Binding-site contacts:
Ligand atom O1A contacts residue SER18 of chain 1.B at 3.4 Å (h-bond).
Ligand atom O6 contacts residue ALA147 of chain 1.B at 2.8 Å (h-bond).
Ligand atom O2B contacts residue MG1 of chain 1.G at 2.1 Å.
Ligand atom PG contacts residue ASP13 of chain 1.B at 3.5 Å.
Ligand atom O2B contacts residue LYS17 of chain 1.B at 3.5 Å (salt-bridge).
Ligand atom C3B contacts residue MG1 of chain 1.G at 3.5 Å.
Ligand atom O1G contacts residue MG1 of chain 1.G at 1.9 Å.
Ligand atom C8 contacts residue ALA19 of chain 1.B at 3.6 Å (hydrophobic).
Ligand atom C3B contacts residue GLY14 of chain 1.B at 3.3 Å.
Ligand atom PG contacts residue MG1 of chain 1.G at 3.2 Å.
Ligand atom O3G contacts residue LYS17 of chain 1.B at 2.7 Å (salt-bridge).
Ligand atom O1B contacts residue GLY16 of chain 1.B at 3.2 Å (h-bond).
Ligand atom C8 contacts residue GLY16 of chain 1.B at 3.4 Å.
Ligand atom O2' contacts residue PHE29 of chain 1.B at 3.3 Å.
Ligand atom O2G contacts residue PRO35 of chain 1.B at 3.4 Å.
Ligand atom O1B contacts residue VAL15 of chain 1.B at 3.3 Å (h-bond).
Ligand atom O1B contacts residue LYS17 of chain 1.B at 2.8 Å (salt-bridge).
Ligand atom O3G contacts residue ASP13 of chain 1.B at 3.5 Å.
Ligand atom O1G contacts residue THR36 of chain 1.B at 2.9 Å (h-bond).
Ligand atom N7 contacts residue ASN117 of chain 1.B at 3.1 Å (h-bond).
Ligand atom O2' contacts residue VAL30 of chain 1.B at 2.6 Å (h-bond).
Ligand atom O2B contacts residue SER18 of chain 1.B at 3.0 Å (h-bond).
Ligand atom O3G contacts residue GLY61 of chain 1.B at 2.9 Å (h-bond).
Ligand atom PB contacts residue MG1 of chain 1.G at 3.2 Å.
Ligand atom O6 contacts residue LYS118 of chain 1.B at 3.5 Å.
Ligand atom O6 contacts residue SER146 of chain 1.B at 3.5 Å.
Ligand atom O2G contacts residue ASP13 of chain 1.B at 2.6 Å (salt-bridge).
Ligand atom N1 contacts residue ASP120 of chain 1.B at 2.8 Å (salt-bridge).
Ligand atom N9 contacts residue LYS118 of chain 1.B at 3.5 Å.
Ligand atom C6 contacts residue LYS118 of chain 1.B at 3.6 Å.
Ligand atom O1A contacts residue GLY16 of chain 1.B at 3.4 Å.
Ligand atom O1B contacts residue GLY14 of chain 1.B at 3.5 Å (h-bond).
Ligand atom O3' contacts residue ASP31 of chain 1.B at 2.7 Å (salt-bridge).
Ligand atom O1A contacts residue ALA19 of chain 1.B at 2.8 Å (h-bond).
Ligand atom N2 contacts residue ASP120 of chain 1.B at 2.8 Å (salt-bridge).
Ligand atom O4' contacts residue LYS118 of chain 1.B at 3.1 Å (salt-bridge).
Ligand atom O2' contacts residue ASP31 of chain 1.B at 3.2 Å (salt-bridge).
Ligand atom O3A contacts residue GLY16 of chain 1.B at 3.1 Å (h-bond).
Ligand atom O6 contacts residue ASN117 of chain 1.B at 3.2 Å (h-bond).
Ligand atom C2' contacts residue VAL30 of chain 1.B at 3.5 Å (hydrophobic).

Sequence of chain 1.B:
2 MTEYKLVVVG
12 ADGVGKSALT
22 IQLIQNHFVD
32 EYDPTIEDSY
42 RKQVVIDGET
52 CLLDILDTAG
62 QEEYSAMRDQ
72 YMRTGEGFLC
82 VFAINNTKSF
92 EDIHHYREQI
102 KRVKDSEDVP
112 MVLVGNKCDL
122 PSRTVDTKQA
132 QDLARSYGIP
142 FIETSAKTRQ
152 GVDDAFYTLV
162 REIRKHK

This protein binds this small molecule.
Small molecule (SMILES): Nc1nc2c(ncn2[C@@H]2O[C@H](CO[P](=O)(O)O[P](=O)(O)CP(=O)(O)O)[C@@H](O)[C@H]2O)c(=O)[nH]1